Sequence of chain 2.B:
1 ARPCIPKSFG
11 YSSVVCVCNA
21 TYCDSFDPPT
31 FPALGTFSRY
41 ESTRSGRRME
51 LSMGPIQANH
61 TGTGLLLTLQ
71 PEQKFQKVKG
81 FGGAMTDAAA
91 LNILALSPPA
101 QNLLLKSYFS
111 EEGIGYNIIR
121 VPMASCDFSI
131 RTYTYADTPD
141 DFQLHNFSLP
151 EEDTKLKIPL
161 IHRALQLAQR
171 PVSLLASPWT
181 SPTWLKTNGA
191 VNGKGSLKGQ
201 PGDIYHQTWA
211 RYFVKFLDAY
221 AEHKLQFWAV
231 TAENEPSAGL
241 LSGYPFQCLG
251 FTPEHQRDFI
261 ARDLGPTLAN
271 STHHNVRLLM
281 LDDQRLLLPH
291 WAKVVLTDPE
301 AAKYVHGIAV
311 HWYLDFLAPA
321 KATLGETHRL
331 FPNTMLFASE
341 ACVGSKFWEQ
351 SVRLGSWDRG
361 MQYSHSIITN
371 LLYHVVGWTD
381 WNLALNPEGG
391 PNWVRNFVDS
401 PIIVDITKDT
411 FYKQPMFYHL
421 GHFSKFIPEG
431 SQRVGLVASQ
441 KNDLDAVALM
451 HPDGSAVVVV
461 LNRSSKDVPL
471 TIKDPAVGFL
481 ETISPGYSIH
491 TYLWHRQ

A small-molecule ligand and the protein it binds are described below.
Small molecule (SMILES): OC1C(O)C(O)C(O)C(O)C1O

Binding-site contacts:
Ligand atom C3 contacts residue PHE246 of chain 2.B at 3.9 Å (hydrophobic).
Ligand atom O5 contacts residue VAL398 of chain 2.B at 4.0 Å.
Ligand atom O4 contacts residue PHE128 of chain 2.B at 3.4 Å.
Ligand atom O6 contacts residue TYR313 of chain 2.B at 2.9 Å.
Ligand atom O2 contacts residue ASN234 of chain 2.B at 2.9 Å (h-bond).
Ligand atom O4 contacts residue ASN396 of chain 2.B at 3.2 Å (h-bond).
Ligand atom O5 contacts residue PHE128 of chain 2.B at 4.1 Å.
Ligand atom C6 contacts residue GLU340 of chain 2.B at 2.5 Å.
Ligand atom O6 contacts residue GLU235 of chain 2.B at 4.0 Å.
Ligand atom O5 contacts residue CYS342 of chain 2.B at 3.6 Å (h-bond).
Ligand atom C3 contacts residue TRP179 of chain 2.B at 3.8 Å (hydrophobic).
Ligand atom C1 contacts residue GLU340 of chain 2.B at 1.4 Å.
Ligand atom O2 contacts residue GLU340 of chain 2.B at 2.5 Å (salt-bridge).
Ligand atom O3 contacts residue ASP127 of chain 2.B at 3.1 Å (salt-bridge).
Ligand atom O5 contacts residue TRP381 of chain 2.B at 3.6 Å (h-bond).
Ligand atom O3 contacts residue TRP381 of chain 2.B at 3.4 Å.
Ligand atom C3 contacts residue GLU340 of chain 2.B at 3.8 Å.
Ligand atom C5 contacts residue ASN396 of chain 2.B at 3.8 Å.
Ligand atom O2 contacts residue TRP179 of chain 2.B at 3.6 Å.
Ligand atom C2 contacts residue GLU340 of chain 2.B at 2.5 Å.
Ligand atom C5 contacts residue GLU340 of chain 2.B at 3.8 Å.
Ligand atom C6 contacts residue CYS342 of chain 2.B at 3.7 Å (hydrophobic).
Ligand atom C6 contacts residue TYR313 of chain 2.B at 4.0 Å (hydrophobic).
Ligand atom C1 contacts residue TRP381 of chain 2.B at 3.9 Å (hydrophobic).
Ligand atom C4 contacts residue ASP127 of chain 2.B at 3.6 Å.
Ligand atom O3 contacts residue PHE246 of chain 2.B at 4.0 Å.
Ligand atom C3 contacts residue ASP127 of chain 2.B at 3.6 Å.
Ligand atom C4 contacts residue GLU340 of chain 2.B at 4.0 Å.
Ligand atom O3 contacts residue TRP179 of chain 2.B at 2.6 Å (h-bond).
Ligand atom C5 contacts residue TRP381 of chain 2.B at 3.8 Å (hydrophobic).
Ligand atom O3 contacts residue GLU340 of chain 2.B at 4.1 Å.
Ligand atom C3 contacts residue TRP381 of chain 2.B at 4.1 Å (hydrophobic).
Ligand atom C2 contacts residue ASN234 of chain 2.B at 4.1 Å.
Ligand atom O2 contacts residue GLU235 of chain 2.B at 3.8 Å.
Ligand atom O4 contacts residue TRP381 of chain 2.B at 3.4 Å (h-bond).
Ligand atom O4 contacts residue ASP127 of chain 2.B at 2.2 Å (salt-bridge).
Ligand atom O5 contacts residue ASN396 of chain 2.B at 3.6 Å (h-bond).
Ligand atom C2 contacts residue GLU235 of chain 2.B at 4.0 Å.
Ligand atom C4 contacts residue TRP381 of chain 2.B at 3.1 Å (hydrophobic).
Ligand atom O6 contacts residue GLU340 of chain 2.B at 3.0 Å (salt-bridge).